Sequence of chain 1.JA:
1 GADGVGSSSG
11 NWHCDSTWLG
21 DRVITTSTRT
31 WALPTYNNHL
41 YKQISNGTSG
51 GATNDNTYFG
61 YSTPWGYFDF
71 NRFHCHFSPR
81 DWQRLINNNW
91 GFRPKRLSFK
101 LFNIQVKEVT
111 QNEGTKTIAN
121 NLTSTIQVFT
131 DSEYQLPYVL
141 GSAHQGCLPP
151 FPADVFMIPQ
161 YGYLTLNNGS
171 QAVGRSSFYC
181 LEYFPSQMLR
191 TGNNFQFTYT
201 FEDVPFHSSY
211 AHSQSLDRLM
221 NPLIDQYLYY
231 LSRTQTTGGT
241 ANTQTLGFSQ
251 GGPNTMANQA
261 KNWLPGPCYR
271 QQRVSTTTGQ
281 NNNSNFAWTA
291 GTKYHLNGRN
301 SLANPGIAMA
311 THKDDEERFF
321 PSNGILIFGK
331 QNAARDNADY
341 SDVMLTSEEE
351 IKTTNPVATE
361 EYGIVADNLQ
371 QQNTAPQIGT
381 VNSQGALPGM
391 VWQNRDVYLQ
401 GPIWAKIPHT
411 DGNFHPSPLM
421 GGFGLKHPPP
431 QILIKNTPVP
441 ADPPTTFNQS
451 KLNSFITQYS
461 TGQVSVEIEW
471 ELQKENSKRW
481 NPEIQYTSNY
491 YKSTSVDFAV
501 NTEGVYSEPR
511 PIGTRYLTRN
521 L

Binding-site contacts:
Ligand atom N1 contacts residue PRO416 of chain 1.JA at 3.1 Å (h-bond).
Ligand atom OP2 contacts residue DC1 of chain 1.AE at 2.5 Å (h-bond).
Ligand atom OP1 contacts residue DC1 of chain 1.AE at 2.5 Å (h-bond).
Ligand atom C1' contacts residue PRO416 of chain 1.JA at 4.3 Å (hydrophobic).
Ligand atom N1 contacts residue GLY424 of chain 1.JA at 4.1 Å.
Ligand atom C5 contacts residue HIS415 of chain 1.JA at 4.4 Å.
Ligand atom C6 contacts residue PRO416 of chain 1.JA at 3.7 Å (hydrophobic).
Ligand atom C5' contacts residue DC1 of chain 1.AE at 3.1 Å.
Ligand atom C8 contacts residue HIS415 of chain 1.JA at 3.6 Å.
Ligand atom O5' contacts residue DC1 of chain 1.AE at 2.5 Å (h-bond).
Ligand atom N6 contacts residue PRO416 of chain 1.JA at 4.3 Å.
Ligand atom N9 contacts residue HIS415 of chain 1.JA at 4.3 Å.
Ligand atom C2 contacts residue PRO416 of chain 1.JA at 3.1 Å (hydrophobic).
Ligand atom N6 contacts residue PRO205 of chain 1.JA at 3.9 Å.
Ligand atom N7 contacts residue PRO205 of chain 1.JA at 3.7 Å.
Ligand atom C4' contacts residue DC1 of chain 1.AE at 4.5 Å.
Ligand atom P contacts residue DC1 of chain 1.AE at 1.6 Å.
Ligand atom C5 contacts residue PRO416 of chain 1.JA at 4.2 Å (hydrophobic).
Ligand atom N1 contacts residue PRO205 of chain 1.JA at 4.4 Å.
Ligand atom N6 contacts residue ASN394 of chain 1.JA at 4.0 Å.
Ligand atom N1 contacts residue VAL204 of chain 1.JA at 4.4 Å.
Ligand atom C2 contacts residue GLY424 of chain 1.JA at 4.2 Å.
Ligand atom N7 contacts residue HIS415 of chain 1.JA at 3.6 Å.
Ligand atom N9 contacts residue PRO416 of chain 1.JA at 4.4 Å.
Ligand atom N6 contacts residue SER417 of chain 1.JA at 4.3 Å.
Ligand atom C2' contacts residue HIS415 of chain 1.JA at 4.3 Å.
Ligand atom C6 contacts residue PRO205 of chain 1.JA at 3.7 Å (hydrophobic).
Ligand atom C8 contacts residue PRO205 of chain 1.JA at 4.3 Å (hydrophobic).
Ligand atom N3 contacts residue PRO416 of chain 1.JA at 3.5 Å.
Ligand atom C5 contacts residue PRO205 of chain 1.JA at 3.6 Å (hydrophobic).
Ligand atom C4 contacts residue PRO205 of chain 1.JA at 4.2 Å (hydrophobic).
Ligand atom C4 contacts residue PRO416 of chain 1.JA at 4.1 Å (hydrophobic).

A small-molecule ligand and the protein it binds are described below.
Small molecule (SMILES): Nc1ncnc2c1ncn2[C@H]1C[C@H](O)[C@@H](COP(=O)(O)O)O1